Sequence of chain 3.A:
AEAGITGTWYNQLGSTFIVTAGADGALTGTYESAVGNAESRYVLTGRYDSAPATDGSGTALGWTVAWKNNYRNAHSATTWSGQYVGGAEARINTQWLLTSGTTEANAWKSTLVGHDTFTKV

A protein and the small-molecule ligand that binds it are described below.
Small molecule (SMILES): NC(=O)CC[C@H](NC(=O)[C@@H]1CCCN1C(=O)[C@@H](N)Cc1c[nH]cn1)C(=O)NCC(=O)N1CCC[C@H]1C(=O)N1CCC[C@H]1C(=O)N[C@@H](CS)C(=O)N[C@@H](CCCC[NH3+])C(N)=O

Sequence of chain 1.A:
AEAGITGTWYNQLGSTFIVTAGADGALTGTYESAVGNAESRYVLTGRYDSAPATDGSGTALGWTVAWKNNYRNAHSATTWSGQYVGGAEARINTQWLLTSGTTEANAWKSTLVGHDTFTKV

Binding-site contacts:
Ligand atom CD contacts residue LEA1 of chain 3.C at 3.8 Å.
Ligand atom OE1 contacts residue TRP67 of chain 3.A at 3.8 Å.
Ligand atom CD contacts residue THR78 of chain 3.A at 3.8 Å.
Ligand atom CD contacts residue TRP108 of chain 1.A at 3.5 Å (hydrophobic).
Ligand atom CA contacts residue TRP108 of chain 1.A at 3.8 Å (hydrophobic).
Ligand atom N contacts residue LEA1 of chain 3.C at 1.3 Å.
Ligand atom CA contacts residue LEU13 of chain 3.A at 3.6 Å (hydrophobic).
Ligand atom CD contacts residue TRP108 of chain 1.A at 3.9 Å (hydrophobic).
Ligand atom CD2 contacts residue SER76 of chain 3.A at 3.7 Å.
Ligand atom CA contacts residue LEA1 of chain 3.C at 2.4 Å.
Ligand atom CB contacts residue TYR42 of chain 3.A at 3.5 Å (hydrophobic).
Ligand atom CG contacts residue ALA34 of chain 3.A at 3.4 Å (hydrophobic).
Ligand atom NE2 contacts residue SER76 of chain 3.A at 3.0 Å (h-bond).
Ligand atom N contacts residue ALA34 of chain 3.A at 3.5 Å.
Ligand atom CB contacts residue LEA1 of chain 3.C at 2.7 Å.
Ligand atom CD contacts residue ARG72 of chain 3.A at 3.6 Å.
Ligand atom C contacts residue LEA1 of chain 3.C at 2.9 Å.
Ligand atom CB contacts residue TRP67 of chain 3.A at 3.8 Å (hydrophobic).
Ligand atom CD contacts residue ALA74 of chain 3.A at 3.9 Å (hydrophobic).
Ligand atom OE1 contacts residue THR78 of chain 3.A at 2.7 Å (h-bond).
Ligand atom N contacts residue LEA1 of chain 3.C at 3.4 Å (h-bond).
Ligand atom CG contacts residue TRP67 of chain 3.A at 3.6 Å (hydrophobic).
Ligand atom NE2 contacts residue THR78 of chain 3.A at 3.9 Å.
Ligand atom CD contacts residue LEU13 of chain 3.A at 3.1 Å (hydrophobic).
Ligand atom CD contacts residue ALA34 of chain 3.A at 3.5 Å (hydrophobic).
Ligand atom OE1 contacts residue LEU98 of chain 3.A at 3.5 Å.
Ligand atom O contacts residue SER33 of chain 3.A at 3.0 Å.
Ligand atom CB contacts residue TRP67 of chain 3.A at 3.7 Å (hydrophobic).
Ligand atom CG contacts residue TYR42 of chain 3.A at 3.7 Å (hydrophobic).
Ligand atom CB contacts residue LEA1 of chain 3.C at 3.7 Å.
Ligand atom SG contacts residue LEA1 of chain 3.C at 1.8 Å.
Ligand atom O contacts residue LEA1 of chain 3.C at 3.3 Å.
Ligand atom NE2 contacts residue TRP96 of chain 3.A at 3.4 Å.
Ligand atom O contacts residue LEU13 of chain 3.A at 3.8 Å.
Ligand atom NE2 contacts residue TRP67 of chain 3.A at 3.7 Å.
Ligand atom CB contacts residue SER33 of chain 3.A at 3.6 Å.
Ligand atom CE1 contacts residue TRP67 of chain 3.A at 3.6 Å (hydrophobic).
Ligand atom CA contacts residue ALA34 of chain 3.A at 3.7 Å (hydrophobic).
Ligand atom C contacts residue SER33 of chain 3.A at 3.8 Å.
Ligand atom NE2 contacts residue ALA74 of chain 3.A at 3.9 Å.